Binding-site contacts:
Ligand atom C2 contacts residue GLY51 of chain 1.A at 4.1 Å.
Ligand atom N3 contacts residue THR248 of chain 1.A at 3.8 Å.
Ligand atom C18 contacts residue ILE127 of chain 1.A at 3.8 Å (hydrophobic).
Ligand atom C15 contacts residue ILE135 of chain 1.A at 3.9 Å (hydrophobic).
Ligand atom C21 contacts residue GLY247 of chain 1.A at 4.0 Å.
Ligand atom C17 contacts residue PHE125 of chain 1.A at 3.8 Å (hydrophobic).
Ligand atom C2 contacts residue ASP49 of chain 1.A at 4.0 Å.
Ligand atom C18 contacts residue PHE125 of chain 1.A at 4.1 Å (hydrophobic).
Ligand atom N8 contacts residue SER52 of chain 1.A at 3.9 Å.
Ligand atom C21 contacts residue GLY28 of chain 1.A at 3.9 Å.
Ligand atom C21 contacts residue GLN29 of chain 1.A at 3.5 Å.
Ligand atom C9 contacts residue ILE135 of chain 1.A at 4.1 Å (hydrophobic).
Ligand atom C20 contacts residue GLN29 of chain 1.A at 3.5 Å.
Ligand atom N1 contacts residue GLY51 of chain 1.A at 3.8 Å.
Ligand atom C13 contacts residue PHE125 of chain 1.A at 3.7 Å (hydrophobic).
Ligand atom C23 contacts residue GLY247 of chain 1.A at 3.5 Å.
Ligand atom C24 contacts residue GLY247 of chain 1.A at 3.5 Å.
Ligand atom C21 contacts residue GLY30 of chain 1.A at 3.3 Å.
Ligand atom C24 contacts residue LEU47 of chain 1.A at 3.9 Å (hydrophobic).
Ligand atom C18 contacts residue TRP132 of chain 1.A at 3.6 Å (hydrophobic).
Ligand atom N1 contacts residue ASP245 of chain 1.A at 3.0 Å (salt-bridge).
Ligand atom C2 contacts residue ASP245 of chain 1.A at 3.5 Å.
Ligand atom C20 contacts residue GLY28 of chain 1.A at 4.0 Å.
Ligand atom C4 contacts residue ASP245 of chain 1.A at 4.0 Å.
Ligand atom N1 contacts residue ASP49 of chain 1.A at 2.8 Å (salt-bridge).
Ligand atom C14 contacts residue PHE125 of chain 1.A at 4.0 Å (hydrophobic).
Ligand atom N8 contacts residue ASP49 of chain 1.A at 2.9 Å (salt-bridge).
Ligand atom N3 contacts residue ASP245 of chain 1.A at 3.0 Å (salt-bridge).
Ligand atom C12 contacts residue TYR88 of chain 1.A at 3.5 Å (hydrophobic).
Ligand atom C11 contacts residue PHE125 of chain 1.A at 4.1 Å (hydrophobic).
Ligand atom C12 contacts residue PHE125 of chain 1.A at 3.7 Å (hydrophobic).
Ligand atom C23 contacts residue LEU47 of chain 1.A at 3.8 Å (hydrophobic).
Ligand atom N22 contacts residue GLY247 of chain 1.A at 2.8 Å (h-bond).
Ligand atom C11 contacts residue TYR88 of chain 1.A at 3.9 Å (hydrophobic).
Ligand atom C9 contacts residue ASP49 of chain 1.A at 3.8 Å.
Ligand atom C20 contacts residue ILE127 of chain 1.A at 3.7 Å (hydrophobic).
Ligand atom C19 contacts residue TRP132 of chain 1.A at 4.0 Å (hydrophobic).
Ligand atom C19 contacts residue ILE127 of chain 1.A at 4.1 Å (hydrophobic).
Ligand atom C7 contacts residue ASP49 of chain 1.A at 3.9 Å.
Ligand atom C20 contacts residue GLY30 of chain 1.A at 3.8 Å.

A small-molecule ligand and the protein it binds are described below.
Small molecule (SMILES): Nc1ncccc1NCc1cccc(-c2ccc3cc[nH]c3c2)c1

Sequence of chain 1.A:
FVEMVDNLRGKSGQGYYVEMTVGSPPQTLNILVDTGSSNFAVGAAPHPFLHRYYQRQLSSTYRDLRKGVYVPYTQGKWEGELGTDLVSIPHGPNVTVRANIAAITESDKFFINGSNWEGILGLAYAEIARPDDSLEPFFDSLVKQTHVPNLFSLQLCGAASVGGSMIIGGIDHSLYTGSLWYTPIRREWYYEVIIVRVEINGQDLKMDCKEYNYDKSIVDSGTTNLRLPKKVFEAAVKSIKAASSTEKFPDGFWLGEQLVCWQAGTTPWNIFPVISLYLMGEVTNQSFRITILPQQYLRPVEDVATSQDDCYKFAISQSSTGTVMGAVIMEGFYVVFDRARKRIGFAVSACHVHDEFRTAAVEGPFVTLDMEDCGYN